Sequence of chain 1.A:
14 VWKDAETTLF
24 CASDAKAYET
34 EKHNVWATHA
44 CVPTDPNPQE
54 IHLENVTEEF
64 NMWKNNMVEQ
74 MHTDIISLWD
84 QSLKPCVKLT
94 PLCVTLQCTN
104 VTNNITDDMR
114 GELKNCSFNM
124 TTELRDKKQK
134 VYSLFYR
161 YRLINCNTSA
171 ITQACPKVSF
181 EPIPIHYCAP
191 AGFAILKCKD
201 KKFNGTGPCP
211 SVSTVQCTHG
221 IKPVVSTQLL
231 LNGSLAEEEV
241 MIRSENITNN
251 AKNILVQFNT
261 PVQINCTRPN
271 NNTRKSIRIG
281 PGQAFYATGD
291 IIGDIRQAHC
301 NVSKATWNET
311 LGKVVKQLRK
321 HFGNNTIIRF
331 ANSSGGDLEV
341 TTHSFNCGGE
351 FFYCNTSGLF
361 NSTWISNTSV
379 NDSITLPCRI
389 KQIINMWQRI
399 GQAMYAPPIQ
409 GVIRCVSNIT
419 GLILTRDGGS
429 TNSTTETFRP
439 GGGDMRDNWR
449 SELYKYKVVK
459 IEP

Binding-site contacts:
Ligand atom O4 contacts residue GLN100 of chain 1.A at 2.9 Å (h-bond).
Ligand atom C2 contacts residue LYS131 of chain 1.A at 4.3 Å.
Ligand atom O6 contacts residue GLN100 of chain 1.A at 3.7 Å.
Ligand atom O5 contacts residue ASN122 of chain 1.A at 2.4 Å (h-bond).
Ligand atom C5 contacts residue GLN100 of chain 1.A at 3.3 Å.
Ligand atom C1 contacts residue LYS131 of chain 1.A at 4.4 Å.
Ligand atom C3 contacts residue GLN100 of chain 1.A at 4.4 Å.
Ligand atom C8 contacts residue LYS131 of chain 1.A at 4.1 Å.
Ligand atom O7 contacts residue LYS131 of chain 1.A at 3.2 Å (salt-bridge).
Ligand atom C1 contacts residue ASN122 of chain 1.A at 1.4 Å.
Ligand atom C8 contacts residue ASN122 of chain 1.A at 4.1 Å.
Ligand atom C2 contacts residue ASN122 of chain 1.A at 2.6 Å.
Ligand atom N2 contacts residue LYS131 of chain 1.A at 4.3 Å.
Ligand atom C3 contacts residue ASN122 of chain 1.A at 3.9 Å.
Ligand atom N2 contacts residue ASN122 of chain 1.A at 3.0 Å (h-bond).
Ligand atom C4 contacts residue ASN122 of chain 1.A at 4.3 Å.
Ligand atom C6 contacts residue GLN100 of chain 1.A at 3.5 Å.
Ligand atom C5 contacts residue ASN122 of chain 1.A at 3.6 Å.
Ligand atom C4 contacts residue GLN100 of chain 1.A at 3.7 Å.
Ligand atom C7 contacts residue LYS131 of chain 1.A at 3.6 Å.
Ligand atom O7 contacts residue ASN122 of chain 1.A at 4.3 Å.
Ligand atom C7 contacts residue ASN122 of chain 1.A at 3.6 Å.

This protein binds this small molecule.
Small molecule (SMILES): CC(=O)N[C@@H]1[C@@H](O)[C@H](O)[C@@H](CO)O[C@H]1O